Binding-site contacts:
Ligand atom C5 contacts residue ASN44 of chain 1.B at 3.6 Å.
Ligand atom C1 contacts residue PRO213 of chain 1.B at 4.5 Å (hydrophobic).
Ligand atom C8 contacts residue TRP43 of chain 1.B at 4.2 Å (hydrophobic).
Ligand atom C4 contacts residue ASN44 of chain 1.B at 4.2 Å.
Ligand atom N2 contacts residue PRO213 of chain 1.B at 3.9 Å.
Ligand atom C7 contacts residue PRO213 of chain 1.B at 4.2 Å (hydrophobic).
Ligand atom C7 contacts residue TRP43 of chain 1.B at 4.4 Å (hydrophobic).
Ligand atom C2 contacts residue ASN44 of chain 1.B at 2.4 Å.
Ligand atom C3 contacts residue ASN44 of chain 1.B at 3.8 Å.
Ligand atom C7 contacts residue ASN44 of chain 1.B at 3.6 Å.
Ligand atom C1 contacts residue ASN44 of chain 1.B at 1.4 Å.
Ligand atom O7 contacts residue ASN44 of chain 1.B at 3.7 Å.
Ligand atom C8 contacts residue PRO213 of chain 1.B at 4.1 Å (hydrophobic).
Ligand atom O7 contacts residue TRP43 of chain 1.B at 4.1 Å.
Ligand atom O5 contacts residue ASN44 of chain 1.B at 2.3 Å (h-bond).
Ligand atom N2 contacts residue ASN44 of chain 1.B at 2.9 Å (h-bond).

The protein below binds the small molecule below.
Small molecule (SMILES): CC(=O)N[C@H]1CO[C@H](CO)[C@@H](O)[C@@H]1O[C@@H]1O[C@@H](C)[C@@H](O)[C@@H](O)[C@@H]1O

Sequence of chain 1.B:
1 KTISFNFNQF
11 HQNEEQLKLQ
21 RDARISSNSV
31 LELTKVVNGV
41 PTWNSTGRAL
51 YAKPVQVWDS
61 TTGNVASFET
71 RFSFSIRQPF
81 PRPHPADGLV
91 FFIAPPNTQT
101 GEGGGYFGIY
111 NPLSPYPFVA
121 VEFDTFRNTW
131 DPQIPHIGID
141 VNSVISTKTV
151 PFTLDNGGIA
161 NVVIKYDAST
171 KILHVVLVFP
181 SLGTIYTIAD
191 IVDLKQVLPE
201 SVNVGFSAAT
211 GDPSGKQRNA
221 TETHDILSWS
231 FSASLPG